The protein below binds the small molecule below.
Small molecule (SMILES): COCCNC(=O)N1CCN(C(=O)c2ccco2)CC1

Binding-site contacts:
Ligand atom O2 contacts residue ILE112 of chain 1.A at 3.6 Å.
Ligand atom C9 contacts residue THR105 of chain 1.A at 3.6 Å.
Ligand atom C8 contacts residue THR105 of chain 1.A at 3.7 Å.
Ligand atom O2 contacts residue SER101 of chain 1.A at 2.7 Å (h-bond).
Ligand atom C4 contacts residue TYR59 of chain 1.A at 3.6 Å (hydrophobic).
Ligand atom C2 contacts residue PRO53 of chain 1.A at 3.9 Å (hydrophobic).
Ligand atom C5 contacts residue TYR104 of chain 1.A at 3.9 Å (hydrophobic).
Ligand atom C contacts residue GLU48 of chain 1.A at 3.7 Å.
Ligand atom C8 contacts residue TYR104 of chain 1.A at 4.1 Å (hydrophobic).
Ligand atom N1 contacts residue VAL54 of chain 1.A at 3.6 Å.
Ligand atom C7 contacts residue SER101 of chain 1.A at 4.2 Å.
Ligand atom C9 contacts residue SER110 of chain 1.A at 3.8 Å.
Ligand atom C5 contacts residue VAL54 of chain 1.A at 4.1 Å (hydrophobic).
Ligand atom C1 contacts residue PRO49 of chain 1.A at 4.1 Å (hydrophobic).
Ligand atom O2 contacts residue PHE50 of chain 1.A at 3.9 Å.
Ligand atom C9 contacts residue PRO106 of chain 1.A at 4.1 Å (hydrophobic).
Ligand atom C2 contacts residue GLN52 of chain 1.A at 3.8 Å.
Ligand atom C7 contacts residue ILE112 of chain 1.A at 3.6 Å (hydrophobic).
Ligand atom O contacts residue PRO49 of chain 1.A at 3.5 Å (h-bond).
Ligand atom C7 contacts residue TYR104 of chain 1.A at 3.8 Å (hydrophobic).
Ligand atom C12 contacts residue VAL54 of chain 1.A at 3.9 Å (hydrophobic).
Ligand atom O contacts residue GLU48 of chain 1.A at 3.7 Å.
Ligand atom C10 contacts residue ILE112 of chain 1.A at 4.0 Å (hydrophobic).
Ligand atom O3 contacts residue ILE112 of chain 1.A at 3.7 Å.
Ligand atom N2 contacts residue ILE112 of chain 1.A at 4.0 Å.
Ligand atom O1 contacts residue VAL54 of chain 1.A at 3.9 Å.
Ligand atom C11 contacts residue VAL54 of chain 1.A at 3.8 Å (hydrophobic).
Ligand atom N1 contacts residue PRO49 of chain 1.A at 3.9 Å.
Ligand atom C6 contacts residue SER101 of chain 1.A at 3.8 Å.
Ligand atom O1 contacts residue TYR59 of chain 1.A at 3.3 Å.
Ligand atom C12 contacts residue PRO49 of chain 1.A at 3.2 Å (hydrophobic).
Ligand atom C contacts residue PRO49 of chain 1.A at 4.1 Å (hydrophobic).
Ligand atom C8 contacts residue ILE112 of chain 1.A at 4.0 Å (hydrophobic).
Ligand atom O3 contacts residue TYR104 of chain 1.A at 3.9 Å.
Ligand atom N contacts residue PRO49 of chain 1.A at 2.8 Å (h-bond).
Ligand atom C8 contacts residue SER101 of chain 1.A at 3.8 Å.
Ligand atom C6 contacts residue ILE112 of chain 1.A at 3.5 Å (hydrophobic).
Ligand atom C3 contacts residue VAL54 of chain 1.A at 3.8 Å (hydrophobic).
Ligand atom C3 contacts residue PRO49 of chain 1.A at 3.8 Å (hydrophobic).
Ligand atom C2 contacts residue PRO49 of chain 1.A at 3.4 Å (hydrophobic).

Sequence of chain 1.A:
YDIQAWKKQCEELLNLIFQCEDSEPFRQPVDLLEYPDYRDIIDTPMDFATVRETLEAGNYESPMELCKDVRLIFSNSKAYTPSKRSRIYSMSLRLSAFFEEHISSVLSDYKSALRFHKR